This protein binds this small molecule.
Small molecule (SMILES): CC(=O)N[C@H]1CO[C@H](CO[C@@H]2O[C@@H](C)[C@@H](O)[C@@H](O)[C@@H]2O)[C@@H](O)[C@@H]1O

Sequence of chain 1.A:
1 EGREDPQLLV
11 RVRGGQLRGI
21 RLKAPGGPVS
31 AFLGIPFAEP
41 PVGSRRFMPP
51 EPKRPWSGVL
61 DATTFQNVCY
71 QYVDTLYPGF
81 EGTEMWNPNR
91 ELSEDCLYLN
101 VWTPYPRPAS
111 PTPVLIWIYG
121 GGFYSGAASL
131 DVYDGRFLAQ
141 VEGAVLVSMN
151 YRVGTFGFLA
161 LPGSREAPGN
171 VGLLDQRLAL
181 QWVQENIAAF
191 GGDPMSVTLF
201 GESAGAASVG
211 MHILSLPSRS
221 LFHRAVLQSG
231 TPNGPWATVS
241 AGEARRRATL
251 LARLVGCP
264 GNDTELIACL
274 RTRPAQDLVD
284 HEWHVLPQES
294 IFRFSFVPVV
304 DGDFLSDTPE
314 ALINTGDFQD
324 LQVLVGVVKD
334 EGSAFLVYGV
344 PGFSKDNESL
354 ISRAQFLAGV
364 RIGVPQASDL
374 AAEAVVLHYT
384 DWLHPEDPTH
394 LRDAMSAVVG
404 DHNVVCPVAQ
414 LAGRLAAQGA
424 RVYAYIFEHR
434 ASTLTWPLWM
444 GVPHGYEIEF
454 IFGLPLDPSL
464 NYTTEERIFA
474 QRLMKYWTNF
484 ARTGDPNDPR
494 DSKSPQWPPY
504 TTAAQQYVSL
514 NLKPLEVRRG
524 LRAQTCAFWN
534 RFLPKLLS

Binding-site contacts:
Ligand atom O7 contacts residue ASN350 of chain 1.A at 3.5 Å (h-bond).
Ligand atom C8 contacts residue LEU353 of chain 1.A at 3.7 Å (hydrophobic).
Ligand atom C4 contacts residue ASN350 of chain 1.A at 4.4 Å.
Ligand atom C3 contacts residue GLY345 of chain 1.A at 4.1 Å.
Ligand atom C1 contacts residue ASN350 of chain 1.A at 1.5 Å.
Ligand atom O5 contacts residue SER347 of chain 1.A at 3.6 Å.
Ligand atom N2 contacts residue ASN350 of chain 1.A at 3.2 Å (h-bond).
Ligand atom C6 contacts residue ASN350 of chain 1.A at 3.8 Å.
Ligand atom C5 contacts residue ASN350 of chain 1.A at 3.7 Å.
Ligand atom O5 contacts residue SER347 of chain 1.A at 4.4 Å.
Ligand atom C5 contacts residue SER347 of chain 1.A at 3.9 Å.
Ligand atom C2 contacts residue GLY345 of chain 1.A at 4.5 Å.
Ligand atom O5 contacts residue ASN350 of chain 1.A at 2.4 Å (h-bond).
Ligand atom C3 contacts residue ASN350 of chain 1.A at 4.0 Å.
Ligand atom O5 contacts residue ASN350 of chain 1.A at 4.4 Å.
Ligand atom O4 contacts residue GLY345 of chain 1.A at 4.3 Å.
Ligand atom C7 contacts residue ASN350 of chain 1.A at 3.6 Å.
Ligand atom C5 contacts residue PHE346 of chain 1.A at 4.4 Å (hydrophobic).
Ligand atom C1 contacts residue GLY345 of chain 1.A at 4.4 Å.
Ligand atom N2 contacts residue GLY345 of chain 1.A at 4.3 Å.
Ligand atom C2 contacts residue ASN350 of chain 1.A at 2.7 Å.
Ligand atom C5 contacts residue ASN350 of chain 1.A at 4.0 Å.
Ligand atom C1 contacts residue SER347 of chain 1.A at 4.4 Å.
Ligand atom C6 contacts residue SER347 of chain 1.A at 3.9 Å.